Sequence of chain 1.D:
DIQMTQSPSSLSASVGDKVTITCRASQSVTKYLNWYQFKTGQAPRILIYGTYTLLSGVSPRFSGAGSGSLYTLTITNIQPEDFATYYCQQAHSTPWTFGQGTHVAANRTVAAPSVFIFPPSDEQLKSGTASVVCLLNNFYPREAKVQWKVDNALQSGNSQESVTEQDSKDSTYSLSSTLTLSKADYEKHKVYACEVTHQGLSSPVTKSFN

This protein binds this small molecule.
Small molecule (SMILES): C[N+](C)(C)CCOP(=O)(O)O

Binding-site contacts:
Ligand atom O1 contacts residue LYS31 of chain 1.D at 2.9 Å.
Ligand atom N1 contacts residue TYR112 of chain 1.E at 3.9 Å.
Ligand atom C2 contacts residue TYR112 of chain 1.E at 4.2 Å (hydrophobic).
Ligand atom C5 contacts residue TYR32 of chain 1.D at 4.0 Å (hydrophobic).
Ligand atom C1 contacts residue THR30 of chain 1.D at 4.2 Å.
Ligand atom C4 contacts residue TYR32 of chain 1.D at 3.8 Å (hydrophobic).
Ligand atom N1 contacts residue THR30 of chain 1.D at 4.1 Å.
Ligand atom C1 contacts residue LYS31 of chain 1.D at 4.1 Å.
Ligand atom C3 contacts residue THR30 of chain 1.D at 4.0 Å.
Ligand atom C2 contacts residue LYS31 of chain 1.D at 4.2 Å.
Ligand atom N1 contacts residue TYR32 of chain 1.D at 4.3 Å.
Ligand atom C5 contacts residue TYR112 of chain 1.E at 3.9 Å (hydrophobic).
Ligand atom C5 contacts residue TRP32 of chain 1.F at 3.4 Å (hydrophobic).
Ligand atom C3 contacts residue TYR32 of chain 1.D at 3.9 Å (hydrophobic).
Ligand atom C3 contacts residue TYR112 of chain 1.E at 3.1 Å (hydrophobic).
Ligand atom O2 contacts residue LYS31 of chain 1.D at 4.4 Å.
Ligand atom C4 contacts residue THR30 of chain 1.D at 2.9 Å.
Ligand atom O1 contacts residue TYR52 of chain 1.D at 4.5 Å.
Ligand atom C3 contacts residue LYS31 of chain 1.D at 4.3 Å.
Ligand atom P1 contacts residue LYS31 of chain 1.D at 4.2 Å.

Sequence of chain 1.F:
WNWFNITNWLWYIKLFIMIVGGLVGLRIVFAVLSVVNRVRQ

Sequence of chain 1.E:
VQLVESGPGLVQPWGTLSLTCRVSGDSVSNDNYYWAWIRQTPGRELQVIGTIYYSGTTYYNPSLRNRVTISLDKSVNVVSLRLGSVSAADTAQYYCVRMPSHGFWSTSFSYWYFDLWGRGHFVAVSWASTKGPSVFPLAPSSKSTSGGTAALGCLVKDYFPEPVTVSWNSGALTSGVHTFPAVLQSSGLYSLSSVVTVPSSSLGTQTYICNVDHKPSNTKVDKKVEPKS